The protein below binds the small molecule below.
Small molecule (SMILES): CC(=O)N[C@@H]1[C@@H](O)[C@H](O)[C@@H](CO)O[C@H]1O

Sequence of chain 3.B:
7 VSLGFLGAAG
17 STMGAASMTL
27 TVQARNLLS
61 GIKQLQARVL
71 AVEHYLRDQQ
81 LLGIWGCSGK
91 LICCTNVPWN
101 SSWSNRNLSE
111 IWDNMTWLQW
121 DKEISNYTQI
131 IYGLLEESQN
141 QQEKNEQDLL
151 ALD

Binding-site contacts:
Ligand atom C3 contacts residue ASN126 of chain 3.B at 3.7 Å.
Ligand atom C7 contacts residue ASN126 of chain 3.B at 3.7 Å.
Ligand atom N2 contacts residue ASN126 of chain 3.B at 2.8 Å (h-bond).
Ligand atom C8 contacts residue ASN126 of chain 3.B at 4.2 Å.
Ligand atom C2 contacts residue ASN126 of chain 3.B at 2.3 Å.
Ligand atom C8 contacts residue GLU123 of chain 3.B at 3.4 Å.
Ligand atom C1 contacts residue ASN126 of chain 3.B at 1.4 Å.
Ligand atom O7 contacts residue ASN126 of chain 3.B at 4.1 Å.
Ligand atom C8 contacts residue LYS122 of chain 3.B at 4.4 Å.
Ligand atom C5 contacts residue ASN126 of chain 3.B at 3.6 Å.
Ligand atom C4 contacts residue ASN126 of chain 3.B at 4.2 Å.
Ligand atom O5 contacts residue ASN126 of chain 3.B at 2.3 Å (h-bond).
Ligand atom O7 contacts residue TYR127 of chain 3.B at 4.3 Å.